Sequence of chain 2.A:
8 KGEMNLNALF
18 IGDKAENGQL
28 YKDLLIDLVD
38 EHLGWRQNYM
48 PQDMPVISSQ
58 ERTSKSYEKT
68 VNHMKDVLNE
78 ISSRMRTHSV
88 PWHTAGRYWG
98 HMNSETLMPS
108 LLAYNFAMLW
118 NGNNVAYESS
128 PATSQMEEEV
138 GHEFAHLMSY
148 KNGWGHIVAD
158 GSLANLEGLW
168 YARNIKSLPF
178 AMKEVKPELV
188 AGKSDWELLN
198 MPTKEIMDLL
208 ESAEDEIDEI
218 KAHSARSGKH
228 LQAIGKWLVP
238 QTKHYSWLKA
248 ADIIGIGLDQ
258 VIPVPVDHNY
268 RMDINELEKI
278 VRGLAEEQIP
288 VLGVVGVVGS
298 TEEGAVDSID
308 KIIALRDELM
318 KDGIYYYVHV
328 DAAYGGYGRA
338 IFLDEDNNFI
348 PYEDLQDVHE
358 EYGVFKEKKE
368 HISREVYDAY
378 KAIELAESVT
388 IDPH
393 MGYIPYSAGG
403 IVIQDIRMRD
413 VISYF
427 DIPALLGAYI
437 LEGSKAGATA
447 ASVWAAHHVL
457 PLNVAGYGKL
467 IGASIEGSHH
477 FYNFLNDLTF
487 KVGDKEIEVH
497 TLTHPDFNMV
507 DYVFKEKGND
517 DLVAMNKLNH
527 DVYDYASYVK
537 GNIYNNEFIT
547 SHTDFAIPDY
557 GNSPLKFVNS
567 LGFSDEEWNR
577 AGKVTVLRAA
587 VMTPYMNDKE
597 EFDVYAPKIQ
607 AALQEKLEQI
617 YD

Binding-site contacts:
Ligand atom N contacts residue THR298 of chain 2.A at 3.5 Å.
Ligand atom CE2 contacts residue HIS98 of chain 2.A at 4.1 Å.
Ligand atom C contacts residue THR298 of chain 2.A at 3.5 Å.
Ligand atom C10 contacts residue ARG584 of chain 2.A at 3.9 Å.
Ligand atom CG contacts residue ASN120 of chain 1.A at 3.6 Å.
Ligand atom CD2 contacts residue VAL122 of chain 1.A at 3.7 Å (hydrophobic).
Ligand atom CZ contacts residue HIS98 of chain 2.A at 4.0 Å.
Ligand atom C contacts residue MET99 of chain 2.A at 3.6 Å (hydrophobic).
Ligand atom CD2 contacts residue ASN120 of chain 1.A at 3.6 Å.
Ligand atom N contacts residue MET99 of chain 2.A at 2.9 Å.
Ligand atom CA contacts residue THR298 of chain 2.A at 4.2 Å.
Ligand atom CB contacts residue LLP392 of chain 2.A at 3.9 Å.
Ligand atom CB contacts residue MET99 of chain 2.A at 3.3 Å (hydrophobic).
Ligand atom CZ contacts residue ASN100 of chain 2.A at 3.4 Å.
Ligand atom CE2 contacts residue VAL122 of chain 1.A at 4.2 Å (hydrophobic).
Ligand atom CZ contacts residue SER126 of chain 1.A at 3.8 Å.
Ligand atom OH contacts residue TYR398 of chain 2.A at 4.0 Å.
Ligand atom OH contacts residue SER126 of chain 1.A at 2.7 Å (h-bond).
Ligand atom CD1 contacts residue MET99 of chain 2.A at 3.6 Å (hydrophobic).
Ligand atom CA contacts residue MET99 of chain 2.A at 3.4 Å (hydrophobic).
Ligand atom OH contacts residue HIS98 of chain 2.A at 4.0 Å.
Ligand atom CE2 contacts residue ASN120 of chain 1.A at 3.5 Å.
Ligand atom CG contacts residue MET99 of chain 2.A at 3.8 Å (hydrophobic).
Ligand atom C10 contacts residue THR298 of chain 2.A at 3.6 Å.
Ligand atom OH contacts residue ASN120 of chain 1.A at 3.8 Å.
Ligand atom CZ contacts residue TYR398 of chain 2.A at 3.8 Å (hydrophobic).
Ligand atom OH contacts residue ASN100 of chain 2.A at 2.7 Å (h-bond).
Ligand atom C contacts residue LLP392 of chain 2.A at 3.7 Å.
Ligand atom CD1 contacts residue ASN120 of chain 1.A at 3.6 Å.
Ligand atom N contacts residue HIS98 of chain 2.A at 4.1 Å.
Ligand atom CB contacts residue SER440 of chain 1.A at 4.2 Å.
Ligand atom N contacts residue ARG584 of chain 2.A at 3.8 Å.
Ligand atom C contacts residue HIS241 of chain 2.A at 3.7 Å.
Ligand atom C10 contacts residue HIS98 of chain 2.A at 3.5 Å.
Ligand atom CE1 contacts residue ASN120 of chain 1.A at 3.6 Å.
Ligand atom CD1 contacts residue TYR398 of chain 2.A at 3.9 Å (hydrophobic).
Ligand atom CE2 contacts residue SER126 of chain 1.A at 4.0 Å.
Ligand atom CE1 contacts residue TYR398 of chain 2.A at 3.2 Å (hydrophobic).
Ligand atom CE1 contacts residue ASN100 of chain 2.A at 3.2 Å.
Ligand atom CZ contacts residue ASN120 of chain 1.A at 3.5 Å.

Sequence of chain 1.A:
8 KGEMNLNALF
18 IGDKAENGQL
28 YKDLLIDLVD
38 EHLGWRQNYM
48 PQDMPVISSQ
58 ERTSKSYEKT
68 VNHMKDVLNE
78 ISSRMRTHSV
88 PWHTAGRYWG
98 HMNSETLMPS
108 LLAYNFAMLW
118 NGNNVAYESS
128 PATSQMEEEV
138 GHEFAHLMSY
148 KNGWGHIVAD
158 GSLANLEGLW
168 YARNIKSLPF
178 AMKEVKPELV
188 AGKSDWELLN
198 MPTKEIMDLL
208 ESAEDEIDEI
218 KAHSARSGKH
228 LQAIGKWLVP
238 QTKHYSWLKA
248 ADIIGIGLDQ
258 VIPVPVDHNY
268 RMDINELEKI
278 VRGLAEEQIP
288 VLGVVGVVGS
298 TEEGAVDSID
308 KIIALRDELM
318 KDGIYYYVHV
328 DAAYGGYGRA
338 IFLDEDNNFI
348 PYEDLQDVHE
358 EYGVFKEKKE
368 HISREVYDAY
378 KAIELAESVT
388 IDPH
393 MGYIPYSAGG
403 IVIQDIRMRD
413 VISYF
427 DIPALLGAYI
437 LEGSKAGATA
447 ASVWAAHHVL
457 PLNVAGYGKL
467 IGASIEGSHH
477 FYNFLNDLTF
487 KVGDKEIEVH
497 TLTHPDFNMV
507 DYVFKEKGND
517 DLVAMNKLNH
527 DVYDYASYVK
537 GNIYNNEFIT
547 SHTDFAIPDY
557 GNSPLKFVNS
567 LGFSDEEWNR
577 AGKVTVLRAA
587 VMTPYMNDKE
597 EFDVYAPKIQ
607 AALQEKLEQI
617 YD

The protein below binds the small molecule below.
Small molecule (SMILES): CN[C@H](C)Cc1ccc(O)cc1